Sequence of chain 1.A:
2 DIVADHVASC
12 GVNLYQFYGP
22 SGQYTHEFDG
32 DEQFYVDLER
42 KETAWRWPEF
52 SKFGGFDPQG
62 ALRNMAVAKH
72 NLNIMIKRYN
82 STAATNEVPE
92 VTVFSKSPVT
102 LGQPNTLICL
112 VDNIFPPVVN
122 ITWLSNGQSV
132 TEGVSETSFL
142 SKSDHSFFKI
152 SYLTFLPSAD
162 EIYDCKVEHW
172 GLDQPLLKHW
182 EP

Sequence of chain 1.B:
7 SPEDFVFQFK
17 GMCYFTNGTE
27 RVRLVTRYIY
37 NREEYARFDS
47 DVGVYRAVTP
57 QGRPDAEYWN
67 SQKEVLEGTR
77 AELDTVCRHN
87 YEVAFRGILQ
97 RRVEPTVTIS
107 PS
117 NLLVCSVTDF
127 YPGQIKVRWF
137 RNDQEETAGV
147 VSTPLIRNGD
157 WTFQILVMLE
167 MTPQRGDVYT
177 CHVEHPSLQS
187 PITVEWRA

Binding-site contacts:
Ligand atom OD1 contacts residue GLN34 of chain 1.A at 3.4 Å (h-bond).
Ligand atom CG contacts residue THR81 of chain 1.B at 3.4 Å.
Ligand atom O contacts residue HIS85 of chain 1.B at 2.8 Å (h-bond).
Ligand atom N contacts residue GLY56 of chain 1.A at 2.9 Å (h-bond).
Ligand atom CD contacts residue ARG79 of chain 1.A at 3.3 Å.
Ligand atom O contacts residue PHE57 of chain 1.A at 3.2 Å.
Ligand atom N contacts residue GLU78 of chain 1.B at 2.9 Å (salt-bridge).
Ligand atom N contacts residue ASN86 of chain 1.B at 2.8 Å (h-bond).
Ligand atom N contacts residue ASN72 of chain 1.A at 3.4 Å (h-bond).
Ligand atom O contacts residue GLY56 of chain 1.A at 3.2 Å (h-bond).
Ligand atom ND1 contacts residue THR81 of chain 1.B at 2.8 Å (h-bond).
Ligand atom CD1 contacts residue TYR51 of chain 1.B at 3.0 Å (hydrophobic).
Ligand atom O contacts residue ASN65 of chain 1.A at 3.1 Å (h-bond).
Ligand atom CG contacts residue HIS85 of chain 1.B at 3.5 Å.
Ligand atom N contacts residue ASP61 of chain 1.B at 2.9 Å (salt-bridge).
Ligand atom N contacts residue ASN65 of chain 1.A at 3.1 Å (h-bond).
Ligand atom O contacts residue ARG79 of chain 1.A at 3.3 Å (salt-bridge).
Ligand atom O contacts residue TRP65 of chain 1.B at 2.8 Å (h-bond).
Ligand atom ND1 contacts residue HIS85 of chain 1.B at 3.3 Å.
Ligand atom ND2 contacts residue PHE54 of chain 1.A at 3.1 Å (h-bond).
Ligand atom OD1 contacts residue ALA90 of chain 1.B at 3.4 Å.
Ligand atom O contacts residue ASN72 of chain 1.A at 2.9 Å (h-bond).
Ligand atom CB contacts residue THR81 of chain 1.B at 3.2 Å.
Ligand atom CB contacts residue GLY56 of chain 1.A at 3.4 Å.
Ligand atom ND2 contacts residue GLY56 of chain 1.A at 3.1 Å (h-bond).
Ligand atom CB contacts residue ASP61 of chain 1.B at 3.4 Å.
Ligand atom CD2 contacts residue TYR41 of chain 1.B at 3.3 Å (hydrophobic).
Ligand atom O contacts residue ASN86 of chain 1.B at 2.7 Å (h-bond).
Ligand atom NE2 contacts residue HIS85 of chain 1.B at 3.4 Å (h-bond).
Ligand atom ND2 contacts residue GLY55 of chain 1.A at 3.2 Å (h-bond).
Ligand atom CA contacts residue CYS11 of chain 1.A at 3.4 Å (hydrophobic).
Ligand atom CB contacts residue TYR25 of chain 1.A at 2.9 Å (hydrophobic).
Ligand atom O contacts residue HIS27 of chain 1.A at 3.2 Å.
Ligand atom N contacts residue TYR34 of chain 1.B at 3.1 Å (h-bond).
Ligand atom CD1 contacts residue ASN65 of chain 1.A at 3.4 Å.
Ligand atom N contacts residue CYS11 of chain 1.A at 2.8 Å (h-bond).
Ligand atom CE1 contacts residue HIS85 of chain 1.B at 3.4 Å.
Ligand atom CG contacts residue ASN72 of chain 1.A at 3.4 Å.
Ligand atom ND2 contacts residue GLN34 of chain 1.A at 3.3 Å (h-bond).
Ligand atom CA contacts residue TYR64 of chain 1.B at 3.3 Å (hydrophobic).

A small-molecule ligand and the protein it binds are described below.
Small molecule (SMILES): CC[C@H](C)[C@H](NC(=O)CNC(=O)[C@H](C)NC(=O)[C@H](C)NC(=O)[C@H](CC1=NC=NC1)NC(=O)[C@H](CC(N)=O)NC(=O)CNC(=O)[C@H](C)N)C(=O)N[C@@H](CC(C)C)C(=O)N[C@H](C(=O)N[C@@H](CC(C)C)C(=O)NCC(=O)N[C@H](C=O)CCCCN)[C@@H](C)O